Sequence of chain 42.B:
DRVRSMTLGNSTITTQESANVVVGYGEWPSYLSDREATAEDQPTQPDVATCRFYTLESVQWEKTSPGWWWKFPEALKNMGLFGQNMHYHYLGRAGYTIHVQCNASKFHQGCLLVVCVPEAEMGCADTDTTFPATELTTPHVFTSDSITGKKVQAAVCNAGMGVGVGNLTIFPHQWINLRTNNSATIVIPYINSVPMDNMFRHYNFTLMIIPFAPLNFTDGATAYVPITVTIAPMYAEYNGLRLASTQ

Binding-site contacts:
Ligand atom N1 contacts residue TRP38 of chain 42.B at 4.1 Å.
Ligand atom O6 contacts residue TRP38 of chain 42.B at 3.7 Å.
Ligand atom C2 contacts residue TRP38 of chain 42.B at 4.2 Å (hydrophobic).
Ligand atom C4 contacts residue TRP38 of chain 42.B at 4.1 Å (hydrophobic).
Ligand atom N7 contacts residue TRP38 of chain 42.B at 3.7 Å.
Ligand atom N9 contacts residue TRP38 of chain 42.B at 4.4 Å.
Ligand atom C8 contacts residue TRP38 of chain 42.B at 4.1 Å (hydrophobic).
Ligand atom N1 contacts residue LYS58 of chain 42.D at 4.0 Å.
Ligand atom C5 contacts residue TRP38 of chain 42.B at 3.9 Å (hydrophobic).
Ligand atom O6 contacts residue LYS58 of chain 42.D at 4.2 Å.
Ligand atom C6 contacts residue TRP38 of chain 42.B at 3.9 Å (hydrophobic).
Ligand atom N3 contacts residue TRP38 of chain 42.B at 4.3 Å.

A small-molecule ligand and the protein it binds are described below.
Small molecule (SMILES): Nc1nc2[nH]cnc2c(=O)[nH]1

Sequence of chain 42.D:
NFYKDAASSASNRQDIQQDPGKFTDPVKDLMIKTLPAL